Sequence of chain 1.G:
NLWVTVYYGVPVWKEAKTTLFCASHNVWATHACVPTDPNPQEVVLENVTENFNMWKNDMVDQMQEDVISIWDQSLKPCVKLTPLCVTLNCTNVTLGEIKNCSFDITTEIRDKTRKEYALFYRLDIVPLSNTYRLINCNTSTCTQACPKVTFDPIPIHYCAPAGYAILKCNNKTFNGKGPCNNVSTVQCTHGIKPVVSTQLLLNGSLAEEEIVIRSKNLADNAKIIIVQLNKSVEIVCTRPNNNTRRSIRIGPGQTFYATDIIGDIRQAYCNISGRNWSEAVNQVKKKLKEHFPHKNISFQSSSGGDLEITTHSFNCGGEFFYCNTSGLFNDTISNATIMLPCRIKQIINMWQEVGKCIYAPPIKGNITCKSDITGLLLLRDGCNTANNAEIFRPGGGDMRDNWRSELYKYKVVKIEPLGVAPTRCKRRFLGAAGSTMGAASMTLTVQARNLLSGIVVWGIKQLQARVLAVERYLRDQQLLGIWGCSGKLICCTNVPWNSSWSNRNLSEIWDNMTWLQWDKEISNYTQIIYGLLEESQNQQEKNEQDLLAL

Binding-site contacts:
Ligand atom C1 contacts residue ASN278 of chain 1.G at 1.5 Å.
Ligand atom C8 contacts residue LYS400 of chain 1.G at 4.1 Å.
Ligand atom C3 contacts residue ASN278 of chain 1.G at 3.6 Å.
Ligand atom C7 contacts residue ASN278 of chain 1.G at 3.4 Å.
Ligand atom O5 contacts residue THR280 of chain 1.G at 4.2 Å.
Ligand atom O5 contacts residue ASN278 of chain 1.G at 2.4 Å (h-bond).
Ligand atom C8 contacts residue ASN278 of chain 1.G at 4.4 Å.
Ligand atom C6 contacts residue ILE298 of chain 1.G at 4.4 Å (hydrophobic).
Ligand atom O6 contacts residue THR280 of chain 1.G at 3.8 Å.
Ligand atom O5 contacts residue ILE298 of chain 1.G at 3.8 Å.
Ligand atom C5 contacts residue ASN278 of chain 1.G at 3.7 Å.
Ligand atom O6 contacts residue ILE298 of chain 1.G at 3.5 Å.
Ligand atom C2 contacts residue ASN278 of chain 1.G at 2.3 Å.
Ligand atom O6 contacts residue ASN278 of chain 1.G at 4.5 Å.
Ligand atom O7 contacts residue ASN278 of chain 1.G at 3.8 Å.
Ligand atom N2 contacts residue ASN278 of chain 1.G at 2.7 Å (h-bond).
Ligand atom C4 contacts residue ASN278 of chain 1.G at 4.2 Å.

This small molecule binds to this protein.
Small molecule (SMILES): CC(=O)N[C@H]1[C@H](O[C@H]2[C@H](O)[C@@H](NC(C)=O)CO[C@@H]2CO)O[C@H](CO)[C@@H](O[C@@H]2O[C@H](CO)[C@@H](O)[C@H](O)[C@@H]2O)[C@@H]1O